Binding-site contacts:
Ligand atom O4' contacts residue GLU161 of chain 1.D at 2.9 Å (salt-bridge).
Ligand atom O2B contacts residue ALA164 of chain 1.D at 3.5 Å.
Ligand atom O4 contacts residue LYS267 of chain 1.D at 3.1 Å (salt-bridge).
Ligand atom O2A contacts residue PHE265 of chain 1.D at 3.1 Å.
Ligand atom O2A contacts residue PHE277 of chain 1.D at 3.5 Å.
Ligand atom PA contacts residue LYS339 of chain 1.D at 3.5 Å.
Ligand atom O2 contacts residue ARG442 of chain 1.D at 3.3 Å (salt-bridge).
Ligand atom O4' contacts residue LEU163 of chain 1.D at 3.1 Å (h-bond).
Ligand atom O4' contacts residue PHE162 of chain 1.D at 3.1 Å (h-bond).
Ligand atom C5' contacts residue LEU163 of chain 1.D at 3.4 Å (hydrophobic).
Ligand atom C4' contacts residue LEU163 of chain 1.D at 3.4 Å (hydrophobic).
Ligand atom O2D contacts residue PHE338 of chain 1.D at 3.6 Å (h-bond).
Ligand atom C4' contacts residue LYS220 of chain 1.D at 3.3 Å.
Ligand atom O3D contacts residue GLY273 of chain 1.D at 3.0 Å (h-bond).
Ligand atom O3A contacts residue LYS339 of chain 1.D at 3.3 Å (salt-bridge).
Ligand atom O2' contacts residue ARG260 of chain 1.C at 2.9 Å (salt-bridge).
Ligand atom O1B contacts residue PHE338 of chain 1.D at 3.4 Å.
Ligand atom O5' contacts residue CYS276 of chain 1.D at 3.1 Å.
Ligand atom O4 contacts residue PHE265 of chain 1.D at 3.3 Å.
Ligand atom O2 contacts residue SER269 of chain 1.D at 2.9 Å (h-bond).
Ligand atom C5D contacts residue PHE277 of chain 1.D at 3.4 Å (hydrophobic).
Ligand atom O3' contacts residue ARG260 of chain 1.C at 2.8 Å (salt-bridge).
Ligand atom O4' contacts residue LYS220 of chain 1.D at 2.6 Å (salt-bridge).
Ligand atom O4D contacts residue ILE231 of chain 1.D at 3.5 Å.
Ligand atom O4D contacts residue PHE272 of chain 1.D at 3.4 Å.
Ligand atom O4 contacts residue LEU266 of chain 1.D at 3.6 Å (h-bond).
Ligand atom O2B contacts residue PHE338 of chain 1.D at 3.5 Å.
Ligand atom O3D contacts residue PHE272 of chain 1.D at 3.6 Å.
Ligand atom O3D contacts residue PHE338 of chain 1.D at 3.0 Å (h-bond).
Ligand atom C3' contacts residue LEU163 of chain 1.D at 3.4 Å (hydrophobic).
Ligand atom C3' contacts residue PHE162 of chain 1.D at 3.2 Å (hydrophobic).
Ligand atom N1 contacts residue ILE231 of chain 1.D at 3.5 Å.
Ligand atom O2D contacts residue ARG442 of chain 1.D at 2.9 Å (salt-bridge).
Ligand atom C4D contacts residue GLY273 of chain 1.D at 3.6 Å.
Ligand atom C6 contacts residue ILE231 of chain 1.D at 3.5 Å (hydrophobic).
Ligand atom N3 contacts residue LYS267 of chain 1.D at 2.8 Å (salt-bridge).
Ligand atom O3' contacts residue PHE162 of chain 1.D at 2.6 Å (h-bond).
Ligand atom O3B contacts residue ALA164 of chain 1.D at 3.6 Å.
Ligand atom O1A contacts residue LYS339 of chain 1.D at 2.7 Å (salt-bridge).
Ligand atom O2B contacts residue GLU165 of chain 1.D at 2.9 Å (salt-bridge).

The small molecule below binds the protein below.
Small molecule (SMILES): O=c1ccn([C@@H]2O[C@H](CO[P](=O)(O)O[P](=O)(O)O[C@H]3OC[C@@H](O)[C@H](O)[C@H]3O)[C@@H](O)[C@H]2O)c(=O)[nH]1

Sequence of chain 1.D:
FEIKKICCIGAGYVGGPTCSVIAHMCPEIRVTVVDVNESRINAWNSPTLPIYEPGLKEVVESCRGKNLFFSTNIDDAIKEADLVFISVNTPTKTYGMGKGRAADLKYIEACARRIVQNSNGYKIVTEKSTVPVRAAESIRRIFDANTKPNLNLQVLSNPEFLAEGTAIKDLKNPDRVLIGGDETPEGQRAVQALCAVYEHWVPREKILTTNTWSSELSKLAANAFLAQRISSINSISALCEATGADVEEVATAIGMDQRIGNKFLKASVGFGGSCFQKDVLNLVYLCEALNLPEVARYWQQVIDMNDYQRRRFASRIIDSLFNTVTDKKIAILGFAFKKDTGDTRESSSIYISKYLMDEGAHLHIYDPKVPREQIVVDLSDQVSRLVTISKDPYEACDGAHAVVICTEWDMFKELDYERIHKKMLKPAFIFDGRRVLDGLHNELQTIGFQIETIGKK

Sequence of chain 1.C:
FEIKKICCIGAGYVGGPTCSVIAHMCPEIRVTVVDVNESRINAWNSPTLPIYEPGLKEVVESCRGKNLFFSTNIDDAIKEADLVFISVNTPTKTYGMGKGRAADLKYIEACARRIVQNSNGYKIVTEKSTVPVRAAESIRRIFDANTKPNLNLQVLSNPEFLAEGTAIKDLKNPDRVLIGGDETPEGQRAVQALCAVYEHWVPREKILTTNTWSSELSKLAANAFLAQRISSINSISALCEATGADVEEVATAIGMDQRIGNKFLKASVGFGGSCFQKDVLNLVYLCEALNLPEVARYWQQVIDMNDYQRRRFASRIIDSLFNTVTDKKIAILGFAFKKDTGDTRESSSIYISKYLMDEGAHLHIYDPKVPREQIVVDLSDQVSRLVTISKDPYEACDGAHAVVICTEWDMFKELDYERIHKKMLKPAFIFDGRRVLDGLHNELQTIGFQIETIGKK